The protein below binds the small molecule below.
Small molecule (SMILES): Cc1nc([C@@H](NC(=O)c2ccc(-c3ccc(Cl)cc3)[nH]2)[C@H]2CCCCN2)sc1CO

Binding-site contacts:
Ligand atom N13 contacts residue TRP288 of chain 1.B at 3.3 Å (h-bond).
Ligand atom C27 contacts residue ASP235 of chain 1.B at 3.0 Å.
Ligand atom C15 contacts residue GLU237 of chain 1.B at 3.7 Å.
Ligand atom C07 contacts residue TRP288 of chain 1.B at 3.9 Å (hydrophobic).
Ligand atom C07 contacts residue GLN289 of chain 1.B at 3.6 Å.
Ligand atom CL21 contacts residue PHE243 of chain 1.B at 3.2 Å.
Ligand atom C12 contacts residue TRP288 of chain 1.B at 3.9 Å (hydrophobic).
Ligand atom N02 contacts residue GLY290 of chain 1.B at 3.9 Å.
Ligand atom N13 contacts residue ASN286 of chain 1.B at 2.7 Å (h-bond).
Ligand atom CL21 contacts residue PHE249 of chain 1.B at 3.7 Å.
Ligand atom O08 contacts residue GLN289 of chain 1.B at 3.0 Å (h-bond).
Ligand atom C15 contacts residue TRP288 of chain 1.B at 3.8 Å (hydrophobic).
Ligand atom O24 contacts residue MET287 of chain 1.B at 2.8 Å (h-bond).
Ligand atom C03 contacts residue GLY290 of chain 1.B at 3.2 Å.
Ligand atom CL21 contacts residue VAL139 of chain 1.B at 3.8 Å.
Ligand atom C17 contacts residue SER242 of chain 1.B at 3.5 Å.
Ligand atom O08 contacts residue TRP288 of chain 1.B at 2.5 Å (h-bond).
Ligand atom C22 contacts residue GLU237 of chain 1.B at 3.2 Å.
Ligand atom O24 contacts residue ASN286 of chain 1.B at 3.3 Å.
Ligand atom O08 contacts residue GLY290 of chain 1.B at 3.3 Å (h-bond).
Ligand atom C19 contacts residue PHE249 of chain 1.B at 3.8 Å (hydrophobic).
Ligand atom N13 contacts residue MET287 of chain 1.B at 3.6 Å.
Ligand atom C05 contacts residue GLY290 of chain 1.B at 3.3 Å.
Ligand atom C12 contacts residue ASN286 of chain 1.B at 3.7 Å.
Ligand atom C07 contacts residue GLY290 of chain 1.B at 3.6 Å.
Ligand atom CL21 contacts residue ASN244 of chain 1.B at 3.4 Å.
Ligand atom C04 contacts residue GLY290 of chain 1.B at 3.4 Å.
Ligand atom C20 contacts residue GLU237 of chain 1.B at 3.8 Å.
Ligand atom C11 contacts residue MET287 of chain 1.B at 3.6 Å (hydrophobic).
Ligand atom C14 contacts residue ASN286 of chain 1.B at 3.6 Å.
Ligand atom C20 contacts residue ASN286 of chain 1.B at 3.6 Å.
Ligand atom C16 contacts residue THR141 of chain 1.B at 3.8 Å.
Ligand atom N26 contacts residue ASP235 of chain 1.B at 2.6 Å (salt-bridge).
Ligand atom C23 contacts residue GLU237 of chain 1.B at 3.7 Å.
Ligand atom C17 contacts residue VAL139 of chain 1.B at 3.7 Å (hydrophobic).
Ligand atom C25 contacts residue ASP235 of chain 1.B at 3.9 Å.
Ligand atom C14 contacts residue TRP288 of chain 1.B at 3.6 Å (hydrophobic).
Ligand atom C16 contacts residue SER242 of chain 1.B at 3.6 Å.
Ligand atom N13 contacts residue GLU237 of chain 1.B at 3.6 Å.
Ligand atom C14 contacts residue GLU237 of chain 1.B at 3.4 Å.

Sequence of chain 1.B:
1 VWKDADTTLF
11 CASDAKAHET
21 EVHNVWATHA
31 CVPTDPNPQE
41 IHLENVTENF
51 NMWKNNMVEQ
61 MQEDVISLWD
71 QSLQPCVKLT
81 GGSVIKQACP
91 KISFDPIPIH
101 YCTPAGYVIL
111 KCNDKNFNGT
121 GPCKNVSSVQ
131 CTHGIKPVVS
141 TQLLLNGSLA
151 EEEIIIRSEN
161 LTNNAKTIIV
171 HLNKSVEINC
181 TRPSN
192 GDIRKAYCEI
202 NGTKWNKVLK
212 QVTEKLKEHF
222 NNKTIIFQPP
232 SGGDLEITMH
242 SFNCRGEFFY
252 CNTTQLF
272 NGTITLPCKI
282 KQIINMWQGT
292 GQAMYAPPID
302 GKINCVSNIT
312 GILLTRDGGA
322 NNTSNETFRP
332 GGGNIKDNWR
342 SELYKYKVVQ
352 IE